Binding-site contacts:
Ligand atom NAW contacts residue GLY80 of chain 1.D at 3.7 Å.
Ligand atom CB contacts residue GLN93 of chain 1.D at 3.8 Å.
Ligand atom CAG contacts residue LYS71 of chain 1.D at 3.4 Å.
Ligand atom CB contacts residue GLU88 of chain 1.D at 4.0 Å.
Ligand atom CAM contacts residue LEU81 of chain 1.D at 3.4 Å (hydrophobic).
Ligand atom CAI contacts residue VAL72 of chain 1.D at 3.5 Å (hydrophobic).
Ligand atom CB contacts residue THR82 of chain 1.D at 3.7 Å.
Ligand atom CAG contacts residue LEU66 of chain 1.D at 3.6 Å (hydrophobic).
Ligand atom CAJ contacts residue LYS71 of chain 1.D at 3.8 Å.
Ligand atom CBH contacts residue TRP97 of chain 1.D at 4.0 Å (hydrophobic).
Ligand atom O contacts residue TRP97 of chain 1.D at 3.4 Å.
Ligand atom CAM contacts residue GLY80 of chain 1.D at 3.4 Å.
Ligand atom NAB contacts residue ASP83 of chain 1.D at 3.5 Å (salt-bridge).
Ligand atom N contacts residue ASP83 of chain 1.D at 3.4 Å (salt-bridge).
Ligand atom CA contacts residue THR82 of chain 1.D at 3.2 Å.
Ligand atom CBF contacts residue TRP97 of chain 1.D at 3.9 Å (hydrophobic).
Ligand atom CAG contacts residue VAL72 of chain 1.D at 3.7 Å (hydrophobic).
Ligand atom CAA contacts residue GLN93 of chain 1.D at 3.8 Å.
Ligand atom OAE contacts residue THR82 of chain 1.D at 3.4 Å (h-bond).
Ligand atom CBI contacts residue GLY80 of chain 1.D at 3.5 Å.
Ligand atom CAI contacts residue LEU81 of chain 1.D at 3.3 Å (hydrophobic).
Ligand atom CB contacts residue LEU81 of chain 1.D at 4.0 Å (hydrophobic).
Ligand atom CAI contacts residue GLY80 of chain 1.D at 3.7 Å.
Ligand atom OAF contacts residue THR82 of chain 1.D at 3.0 Å (h-bond).
Ligand atom CA contacts residue ASP83 of chain 1.D at 3.3 Å.
Ligand atom CAA contacts residue TRP84 of chain 1.D at 3.3 Å (hydrophobic).
Ligand atom OAF contacts residue GLY80 of chain 1.D at 3.9 Å.
Ligand atom CAM contacts residue THR82 of chain 1.D at 3.6 Å.
Ligand atom CAR contacts residue ASP83 of chain 1.D at 3.7 Å.
Ligand atom CA contacts residue GLU88 of chain 1.D at 3.8 Å.
Ligand atom CAV contacts residue TYR98 of chain 1.D at 4.0 Å (hydrophobic).
Ligand atom OAF contacts residue LEU81 of chain 1.D at 3.5 Å.
Ligand atom NAX contacts residue THR82 of chain 1.D at 3.0 Å (h-bond).
Ligand atom CAI contacts residue LYS71 of chain 1.D at 3.5 Å.
Ligand atom CAJ contacts residue LYS73 of chain 1.D at 3.9 Å.
Ligand atom CAA contacts residue GLU88 of chain 1.D at 3.3 Å.
Ligand atom CAA contacts residue THR82 of chain 1.D at 4.0 Å.
Ligand atom CAJ contacts residue LEU66 of chain 1.D at 3.6 Å (hydrophobic).
Ligand atom C contacts residue THR82 of chain 1.D at 3.6 Å.
Ligand atom N contacts residue GLU88 of chain 1.D at 2.9 Å (salt-bridge).

This protein binds this small molecule.
Small molecule (SMILES): CC[C@H](N)C(=O)N[C@@H]1C(=O)N2[C@@H](CC[C@@H]1CN)CC[C@H]2C(=O)NC(c1ccccc1)c1ccccc1

Sequence of chain 1.D:
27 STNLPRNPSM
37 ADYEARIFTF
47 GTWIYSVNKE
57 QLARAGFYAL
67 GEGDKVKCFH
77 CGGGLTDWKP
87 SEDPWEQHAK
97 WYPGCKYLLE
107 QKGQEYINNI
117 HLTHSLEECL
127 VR